Sequence of chain 1.K:
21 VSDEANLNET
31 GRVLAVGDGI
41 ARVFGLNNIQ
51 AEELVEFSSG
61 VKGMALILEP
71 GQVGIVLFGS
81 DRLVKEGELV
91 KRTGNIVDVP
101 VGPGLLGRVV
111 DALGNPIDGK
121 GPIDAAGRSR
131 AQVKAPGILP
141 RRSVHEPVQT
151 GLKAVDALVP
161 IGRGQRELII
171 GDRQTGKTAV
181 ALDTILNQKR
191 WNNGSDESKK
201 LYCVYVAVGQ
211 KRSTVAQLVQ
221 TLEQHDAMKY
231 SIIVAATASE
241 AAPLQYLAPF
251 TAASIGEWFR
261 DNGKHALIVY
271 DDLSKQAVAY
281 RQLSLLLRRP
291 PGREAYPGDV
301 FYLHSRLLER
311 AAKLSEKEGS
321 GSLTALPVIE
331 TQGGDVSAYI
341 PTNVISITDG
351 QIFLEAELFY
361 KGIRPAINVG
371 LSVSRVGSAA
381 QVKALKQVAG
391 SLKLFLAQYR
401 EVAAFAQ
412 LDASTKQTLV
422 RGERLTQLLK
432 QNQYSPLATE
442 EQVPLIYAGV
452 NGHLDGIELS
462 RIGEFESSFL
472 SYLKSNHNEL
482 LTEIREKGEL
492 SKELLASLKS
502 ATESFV

Sequence of chain 1.O:
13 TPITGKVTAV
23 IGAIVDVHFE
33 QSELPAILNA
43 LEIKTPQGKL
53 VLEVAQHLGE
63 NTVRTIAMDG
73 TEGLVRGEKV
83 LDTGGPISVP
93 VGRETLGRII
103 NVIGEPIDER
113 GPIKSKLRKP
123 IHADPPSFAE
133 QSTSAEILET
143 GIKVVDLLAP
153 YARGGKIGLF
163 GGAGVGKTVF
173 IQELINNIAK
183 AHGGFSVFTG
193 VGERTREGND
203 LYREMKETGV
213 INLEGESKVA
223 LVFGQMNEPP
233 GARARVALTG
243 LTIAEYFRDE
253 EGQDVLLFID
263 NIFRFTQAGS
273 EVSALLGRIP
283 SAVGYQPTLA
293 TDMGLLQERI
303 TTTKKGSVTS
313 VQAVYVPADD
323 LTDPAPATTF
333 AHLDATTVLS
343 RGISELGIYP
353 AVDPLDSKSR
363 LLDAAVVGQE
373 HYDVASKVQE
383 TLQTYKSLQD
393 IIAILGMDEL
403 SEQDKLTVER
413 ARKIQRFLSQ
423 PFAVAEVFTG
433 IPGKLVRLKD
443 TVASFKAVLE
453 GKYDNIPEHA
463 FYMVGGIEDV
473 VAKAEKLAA

Binding-site contacts:
Ligand atom N3B contacts residue GLY166 of chain 1.O at 3.2 Å (h-bond).
Ligand atom O2B contacts residue MG1 of chain 1.SA at 2.2 Å.
Ligand atom O2B contacts residue LYS169 of chain 1.O at 3.5 Å.
Ligand atom O2' contacts residue VAL373 of chain 1.K at 3.3 Å.
Ligand atom O3G contacts residue SER346 of chain 1.K at 3.5 Å.
Ligand atom C1' contacts residue TYR351 of chain 1.O at 3.5 Å (hydrophobic).
Ligand atom O1A contacts residue VAL171 of chain 1.O at 2.5 Å (h-bond).
Ligand atom O1B contacts residue GLY168 of chain 1.O at 3.5 Å (h-bond).
Ligand atom O2A contacts residue ARG375 of chain 1.K at 3.3 Å (salt-bridge).
Ligand atom O3G contacts residue ILE345 of chain 1.K at 3.4 Å (h-bond).
Ligand atom O3' contacts residue PHE430 of chain 1.O at 3.3 Å.
Ligand atom O1B contacts residue LYS169 of chain 1.O at 2.9 Å (salt-bridge).
Ligand atom N9 contacts residue TYR351 of chain 1.O at 3.5 Å.
Ligand atom O3G contacts residue GLY166 of chain 1.O at 3.5 Å (h-bond).
Ligand atom O2' contacts residue PHE430 of chain 1.O at 3.3 Å.
Ligand atom PG contacts residue MG1 of chain 1.SA at 3.4 Å.
Ligand atom O1A contacts residue THR170 of chain 1.O at 3.1 Å (h-bond).
Ligand atom N3B contacts residue MG1 of chain 1.SA at 3.4 Å.
Ligand atom O2G contacts residue ARG196 of chain 1.O at 2.9 Å (salt-bridge).
Ligand atom O1A contacts residue GLY168 of chain 1.O at 3.3 Å.
Ligand atom PB contacts residue LYS169 of chain 1.O at 3.3 Å.
Ligand atom N7 contacts residue VAL171 of chain 1.O at 3.5 Å.
Ligand atom O2B contacts residue THR170 of chain 1.O at 2.7 Å (h-bond).
Ligand atom O3G contacts residue ARG375 of chain 1.K at 2.7 Å (salt-bridge).
Ligand atom O3A contacts residue LYS169 of chain 1.O at 3.1 Å (salt-bridge).
Ligand atom PB contacts residue MG1 of chain 1.SA at 3.3 Å.
Ligand atom N3B contacts residue ARG375 of chain 1.K at 3.1 Å (salt-bridge).
Ligand atom N6 contacts residue PHE424 of chain 1.O at 3.5 Å.
Ligand atom C2 contacts residue TYR351 of chain 1.O at 3.6 Å (hydrophobic).
Ligand atom O3' contacts residue ARG375 of chain 1.K at 3.1 Å.
Ligand atom PG contacts residue GLY166 of chain 1.O at 3.4 Å.
Ligand atom O2G contacts residue MG1 of chain 1.SA at 2.2 Å.
Ligand atom C5 contacts residue TYR351 of chain 1.O at 3.5 Å (hydrophobic).
Ligand atom O3A contacts residue GLY168 of chain 1.O at 2.9 Å (h-bond).
Ligand atom O1G contacts residue LYS169 of chain 1.O at 2.7 Å (salt-bridge).
Ligand atom O1G contacts residue ALA165 of chain 1.O at 3.2 Å.
Ligand atom O1A contacts residue LYS169 of chain 1.O at 3.5 Å (salt-bridge).
Ligand atom O1B contacts residue VAL167 of chain 1.O at 3.5 Å (h-bond).
Ligand atom O3G contacts residue ARG196 of chain 1.O at 2.8 Å (salt-bridge).
Ligand atom O1G contacts residue GLY166 of chain 1.O at 3.0 Å (h-bond).

The small molecule below binds the protein below.
Small molecule (SMILES): Nc1ncnc2c1ncn2[C@@H]1O[C@H](CO[P](=O)(O)O[P](=O)(O)NP(=O)(O)O)[C@@H](O)[C@H]1O